Sequence of chain 42.C:
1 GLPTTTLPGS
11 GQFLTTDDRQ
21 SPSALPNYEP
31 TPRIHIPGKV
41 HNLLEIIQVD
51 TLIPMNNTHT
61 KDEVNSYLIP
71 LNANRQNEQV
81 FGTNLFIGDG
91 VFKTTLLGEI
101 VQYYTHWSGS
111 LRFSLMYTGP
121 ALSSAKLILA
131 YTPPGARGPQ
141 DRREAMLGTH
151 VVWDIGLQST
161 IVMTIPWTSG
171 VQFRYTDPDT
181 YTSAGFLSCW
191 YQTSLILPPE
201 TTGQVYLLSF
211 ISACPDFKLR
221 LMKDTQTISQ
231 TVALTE

This protein binds this small molecule.
Small molecule (SMILES): Cc1cc(CCCCCCCOc2ccc(C3=N[C@@H](C)CO3)cc2Cl)on1

Sequence of chain 43.C:
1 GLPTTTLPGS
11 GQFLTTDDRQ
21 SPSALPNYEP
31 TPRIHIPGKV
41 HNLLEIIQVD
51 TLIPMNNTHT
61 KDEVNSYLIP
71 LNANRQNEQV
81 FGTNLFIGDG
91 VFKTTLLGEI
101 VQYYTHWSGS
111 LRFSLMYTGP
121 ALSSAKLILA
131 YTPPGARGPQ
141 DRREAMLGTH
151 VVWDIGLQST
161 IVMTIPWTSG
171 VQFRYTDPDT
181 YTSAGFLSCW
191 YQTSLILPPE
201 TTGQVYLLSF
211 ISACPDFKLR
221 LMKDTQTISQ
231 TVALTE

Binding-site contacts:
Ligand atom C4C contacts residue TYR152 of chain 42.A at 3.9 Å (hydrophobic).
Ligand atom C5 contacts residue PHE186 of chain 42.A at 3.7 Å (hydrophobic).
Ligand atom N2 contacts residue ALA24 of chain 42.C at 3.1 Å.
Ligand atom C4B contacts residue LEU106 of chain 42.A at 3.7 Å (hydrophobic).
Ligand atom C3C contacts residue VAL188 of chain 42.A at 3.3 Å (hydrophobic).
Ligand atom C3B contacts residue TYR197 of chain 42.A at 3.3 Å (hydrophobic).
Ligand atom C1C contacts residue TYR152 of chain 42.A at 3.9 Å (hydrophobic).
Ligand atom C2C contacts residue VAL188 of chain 42.A at 2.8 Å (hydrophobic).
Ligand atom N2 contacts residue PHE186 of chain 42.A at 4.0 Å.
Ligand atom C3B contacts residue LEU106 of chain 42.A at 3.8 Å (hydrophobic).
Ligand atom CM1 contacts residue CYS199 of chain 42.A at 3.8 Å (hydrophobic).
Ligand atom O1 contacts residue PHE186 of chain 42.A at 3.8 Å.
Ligand atom C6C contacts residue VAL191 of chain 42.A at 3.3 Å (hydrophobic).
Ligand atom C3C contacts residue TYR128 of chain 42.A at 3.6 Å (hydrophobic).
Ligand atom CL1 contacts residue ASN105 of chain 42.A at 3.3 Å.
Ligand atom C5A contacts residue VAL122 of chain 42.A at 3.9 Å (hydrophobic).
Ligand atom O1 contacts residue TYR152 of chain 42.A at 3.9 Å.
Ligand atom N3A contacts residue ASN219 of chain 42.A at 3.4 Å (h-bond).
Ligand atom C5C contacts residue ILE104 of chain 42.A at 4.0 Å (hydrophobic).
Ligand atom CL1 contacts residue ILE104 of chain 42.A at 3.6 Å.
Ligand atom C7C contacts residue TYR128 of chain 42.A at 3.5 Å (hydrophobic).
Ligand atom C3 contacts residue PRO174 of chain 42.A at 3.7 Å (hydrophobic).
Ligand atom C5C contacts residue TYR128 of chain 42.A at 3.7 Å (hydrophobic).
Ligand atom C31 contacts residue PRO174 of chain 42.A at 3.3 Å (hydrophobic).
Ligand atom O1 contacts residue VAL188 of chain 42.A at 3.8 Å.
Ligand atom C3 contacts residue PHE186 of chain 42.A at 3.9 Å (hydrophobic).
Ligand atom C31 contacts residue SER175 of chain 42.A at 3.5 Å.
Ligand atom C4 contacts residue PHE186 of chain 42.A at 3.7 Å (hydrophobic).
Ligand atom O1B contacts residue MET221 of chain 42.A at 3.8 Å.
Ligand atom O1A contacts residue VAL122 of chain 42.A at 4.0 Å.
Ligand atom C4 contacts residue TYR152 of chain 42.A at 3.7 Å (hydrophobic).
Ligand atom C5A contacts residue CYS199 of chain 42.A at 3.9 Å (hydrophobic).
Ligand atom C2B contacts residue TYR197 of chain 42.A at 3.3 Å (hydrophobic).
Ligand atom C31 contacts residue ALA150 of chain 42.A at 3.5 Å (hydrophobic).
Ligand atom C5 contacts residue TYR152 of chain 42.A at 3.6 Å (hydrophobic).
Ligand atom C4A contacts residue ASN198 of chain 42.A at 3.9 Å.
Ligand atom N2 contacts residue PRO174 of chain 42.A at 3.7 Å.
Ligand atom C31 contacts residue VAL176 of chain 42.A at 3.3 Å (hydrophobic).
Ligand atom CL1 contacts residue MET221 of chain 42.A at 3.8 Å.
Ligand atom O1 contacts residue ALA24 of chain 42.C at 3.4 Å.

Sequence of chain 42.A:
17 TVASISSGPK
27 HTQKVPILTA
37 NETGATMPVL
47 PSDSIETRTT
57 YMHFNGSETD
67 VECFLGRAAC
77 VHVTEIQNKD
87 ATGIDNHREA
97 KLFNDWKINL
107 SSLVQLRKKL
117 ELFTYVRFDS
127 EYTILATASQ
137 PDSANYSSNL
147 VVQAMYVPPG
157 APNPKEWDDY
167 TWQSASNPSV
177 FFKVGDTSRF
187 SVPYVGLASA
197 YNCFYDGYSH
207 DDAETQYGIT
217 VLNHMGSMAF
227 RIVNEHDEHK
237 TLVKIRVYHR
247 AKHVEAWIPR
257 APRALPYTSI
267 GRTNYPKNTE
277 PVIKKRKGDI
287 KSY